A protein and the small-molecule ligand that binds it are described below.
Small molecule (SMILES): CC(=O)N[C@@H]1[C@@H](O)[C@H](O)[C@@H](CO)O[C@H]1O

Sequence of chain 48.D:
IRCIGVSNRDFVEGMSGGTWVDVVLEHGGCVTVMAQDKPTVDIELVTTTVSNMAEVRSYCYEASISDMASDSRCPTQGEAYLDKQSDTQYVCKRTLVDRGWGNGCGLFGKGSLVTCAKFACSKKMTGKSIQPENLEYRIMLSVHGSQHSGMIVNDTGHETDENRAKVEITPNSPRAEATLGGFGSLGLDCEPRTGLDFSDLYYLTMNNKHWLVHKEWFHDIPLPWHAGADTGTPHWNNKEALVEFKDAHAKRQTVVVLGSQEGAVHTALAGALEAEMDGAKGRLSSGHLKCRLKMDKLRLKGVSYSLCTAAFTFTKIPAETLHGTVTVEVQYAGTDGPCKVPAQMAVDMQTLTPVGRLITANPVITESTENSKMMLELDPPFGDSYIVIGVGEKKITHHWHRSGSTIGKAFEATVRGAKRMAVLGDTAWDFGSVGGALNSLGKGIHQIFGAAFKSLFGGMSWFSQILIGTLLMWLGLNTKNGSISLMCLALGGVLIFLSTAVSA

Binding-site contacts:
Ligand atom C8 contacts residue VAL153 of chain 48.D at 3.2 Å (hydrophobic).
Ligand atom C1 contacts residue HIS158 of chain 48.D at 3.9 Å.
Ligand atom O6 contacts residue ASN154 of chain 48.D at 4.2 Å.
Ligand atom C3 contacts residue HIS158 of chain 48.D at 4.4 Å.
Ligand atom N2 contacts residue ASN154 of chain 48.D at 2.8 Å (h-bond).
Ligand atom O6 contacts residue HIS158 of chain 48.D at 4.2 Å.
Ligand atom C2 contacts residue HIS158 of chain 48.D at 3.7 Å.
Ligand atom C4 contacts residue HIS158 of chain 48.D at 4.1 Å.
Ligand atom O5 contacts residue HIS158 of chain 48.D at 3.5 Å.
Ligand atom O7 contacts residue VAL153 of chain 48.D at 3.3 Å.
Ligand atom O7 contacts residue ASN154 of chain 48.D at 4.2 Å.
Ligand atom O5 contacts residue ASN154 of chain 48.D at 2.4 Å (h-bond).
Ligand atom C4 contacts residue ASN154 of chain 48.D at 4.3 Å.
Ligand atom C5 contacts residue HIS158 of chain 48.D at 4.2 Å.
Ligand atom O7 contacts residue SER149 of chain 48.D at 3.4 Å (h-bond).
Ligand atom C3 contacts residue ASN154 of chain 48.D at 3.8 Å.
Ligand atom O3 contacts residue HIS148 of chain 48.D at 3.7 Å.
Ligand atom C1 contacts residue ASN154 of chain 48.D at 1.4 Å.
Ligand atom C6 contacts residue HIS158 of chain 48.D at 4.3 Å.
Ligand atom O7 contacts residue GLY150 of chain 48.D at 3.4 Å.
Ligand atom O6 contacts residue GLY157 of chain 48.D at 3.1 Å.
Ligand atom C6 contacts residue GLY157 of chain 48.D at 3.9 Å.
Ligand atom C2 contacts residue ASN154 of chain 48.D at 2.5 Å.
Ligand atom C7 contacts residue VAL153 of chain 48.D at 3.6 Å (hydrophobic).
Ligand atom C5 contacts residue ASN154 of chain 48.D at 3.7 Å.
Ligand atom C7 contacts residue ASN154 of chain 48.D at 3.2 Å.
Ligand atom C8 contacts residue ASN154 of chain 48.D at 3.1 Å.
Ligand atom C7 contacts residue SER149 of chain 48.D at 4.4 Å.